Sequence of chain 1.A:
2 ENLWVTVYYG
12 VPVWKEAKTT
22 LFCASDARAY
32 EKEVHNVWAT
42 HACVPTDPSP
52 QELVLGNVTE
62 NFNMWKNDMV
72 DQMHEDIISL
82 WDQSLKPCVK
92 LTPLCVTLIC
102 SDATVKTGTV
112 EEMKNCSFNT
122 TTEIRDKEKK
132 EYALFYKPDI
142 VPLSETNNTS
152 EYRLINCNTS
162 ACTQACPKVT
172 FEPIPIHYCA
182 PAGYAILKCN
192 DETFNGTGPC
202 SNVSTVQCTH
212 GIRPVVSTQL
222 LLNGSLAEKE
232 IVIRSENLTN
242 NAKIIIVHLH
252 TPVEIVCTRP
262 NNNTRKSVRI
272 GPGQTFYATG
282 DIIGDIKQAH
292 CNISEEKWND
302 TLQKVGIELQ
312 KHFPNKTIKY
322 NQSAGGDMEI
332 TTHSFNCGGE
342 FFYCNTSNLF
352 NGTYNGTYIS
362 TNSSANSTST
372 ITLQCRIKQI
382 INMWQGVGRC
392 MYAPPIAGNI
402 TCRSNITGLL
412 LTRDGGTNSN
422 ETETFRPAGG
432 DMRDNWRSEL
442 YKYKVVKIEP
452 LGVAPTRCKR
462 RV

Sequence of chain 1.C:
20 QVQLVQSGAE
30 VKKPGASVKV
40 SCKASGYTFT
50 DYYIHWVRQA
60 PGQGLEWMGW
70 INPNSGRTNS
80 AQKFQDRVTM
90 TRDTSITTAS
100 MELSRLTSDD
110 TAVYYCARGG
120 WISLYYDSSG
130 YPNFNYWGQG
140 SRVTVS

A small-molecule ligand and the protein it binds are described below.
Small molecule (SMILES): CC(=O)N[C@H]1[C@H](O[C@H]2[C@H](O)[C@@H](NC(C)=O)CO[C@@H]2CO)O[C@H](CO)[C@@H](O[C@@H]2O[C@H](CO[C@H]3O[C@H](CO)[C@@H](O)[C@H](O)[C@@H]3O)[C@@H](O)[C@H](O[C@H]3O[C@H](CO)[C@@H](O)[C@H](O)[C@@H]3O[C@H]3O[C@H](CO)[C@@H](O)[C@H](O)[C@@H]3O)[C@@H]2O)[C@@H]1O

Sequence of chain 1.D:
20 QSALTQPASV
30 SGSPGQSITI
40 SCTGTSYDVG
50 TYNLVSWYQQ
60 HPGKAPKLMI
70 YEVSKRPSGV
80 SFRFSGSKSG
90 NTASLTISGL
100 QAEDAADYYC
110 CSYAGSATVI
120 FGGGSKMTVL

Binding-site contacts:
Ligand atom C4 contacts residue ASN134 of chain 1.C at 4.2 Å.
Ligand atom C3 contacts residue ASN293 of chain 1.A at 3.8 Å.
Ligand atom C6 contacts residue THR371 of chain 1.A at 3.5 Å.
Ligand atom O7 contacts residue TYR124 of chain 1.C at 3.7 Å.
Ligand atom O6 contacts residue THR371 of chain 1.A at 3.3 Å (h-bond).
Ligand atom O7 contacts residue HIS291 of chain 1.A at 3.3 Å (h-bond).
Ligand atom O7 contacts residue VAL257 of chain 1.A at 4.2 Å.
Ligand atom C6 contacts residue TYR130 of chain 1.C at 3.6 Å (hydrophobic).
Ligand atom C1 contacts residue THR373 of chain 1.A at 3.5 Å.
Ligand atom O5 contacts residue THR371 of chain 1.A at 3.3 Å (h-bond).
Ligand atom O4 contacts residue ASN134 of chain 1.C at 3.2 Å (h-bond).
Ligand atom C4 contacts residue ASN293 of chain 1.A at 4.2 Å.
Ligand atom O6 contacts residue ASN134 of chain 1.C at 2.9 Å (h-bond).
Ligand atom O5 contacts residue THR373 of chain 1.A at 2.8 Å (h-bond).
Ligand atom O5 contacts residue ASN293 of chain 1.A at 2.4 Å (h-bond).
Ligand atom O6 contacts residue THR373 of chain 1.A at 2.6 Å (h-bond).
Ligand atom O4 contacts residue GLU71 of chain 1.D at 4.0 Å.
Ligand atom C1 contacts residue TYR125 of chain 1.C at 4.1 Å (hydrophobic).
Ligand atom C4 contacts residue TYR70 of chain 1.D at 3.5 Å (hydrophobic).
Ligand atom C6 contacts residue ASN134 of chain 1.C at 3.7 Å.
Ligand atom C5 contacts residue THR371 of chain 1.A at 4.1 Å.
Ligand atom O6 contacts residue TYR125 of chain 1.C at 3.5 Å (h-bond).
Ligand atom C5 contacts residue TRP120 of chain 1.C at 4.2 Å (hydrophobic).
Ligand atom C5 contacts residue THR373 of chain 1.A at 3.3 Å.
Ligand atom C8 contacts residue ASN293 of chain 1.A at 4.0 Å.
Ligand atom C7 contacts residue HIS291 of chain 1.A at 3.6 Å.
Ligand atom C2 contacts residue ASN293 of chain 1.A at 2.5 Å.
Ligand atom O4 contacts residue TYR70 of chain 1.D at 2.4 Å (h-bond).
Ligand atom C6 contacts residue TRP120 of chain 1.C at 3.7 Å (hydrophobic).
Ligand atom C7 contacts residue ASN293 of chain 1.A at 3.2 Å.
Ligand atom O3 contacts residue TYR70 of chain 1.D at 2.9 Å (h-bond).
Ligand atom C6 contacts residue THR373 of chain 1.A at 3.5 Å.
Ligand atom C3 contacts residue TYR70 of chain 1.D at 3.5 Å (hydrophobic).
Ligand atom O6 contacts residue TYR130 of chain 1.C at 3.5 Å.
Ligand atom N2 contacts residue ASN293 of chain 1.A at 2.8 Å (h-bond).
Ligand atom C5 contacts residue ASN293 of chain 1.A at 3.7 Å.
Ligand atom O7 contacts residue ASN293 of chain 1.A at 3.5 Å (h-bond).
Ligand atom O6 contacts residue TRP120 of chain 1.C at 4.1 Å.
Ligand atom N2 contacts residue HIS291 of chain 1.A at 3.2 Å (h-bond).
Ligand atom C1 contacts residue ASN293 of chain 1.A at 1.4 Å.